Binding-site contacts:
Ligand atom O2 contacts residue GLY250 of chain 2.A at 3.2 Å.
Ligand atom O4 contacts residue THR109 of chain 2.A at 2.1 Å (h-bond).
Ligand atom C4 contacts residue THR109 of chain 2.A at 2.5 Å.
Ligand atom C5 contacts residue NCD1 of chain 2.I at 0.3 Å.
Ligand atom O4 contacts residue NCD1 of chain 2.I at 0.7 Å (h-bond).
Ligand atom C2 contacts residue PRO249 of chain 2.A at 3.5 Å (hydrophobic).
Ligand atom O4 contacts residue ZN1 of chain 2.C at 2.7 Å.
Ligand atom O4 contacts residue HIS137 of chain 2.A at 3.2 Å (h-bond).
Ligand atom O72 contacts residue HIS20 of chain 2.A at 3.5 Å (h-bond).
Ligand atom C4 contacts residue ZN1 of chain 2.C at 3.5 Å.
Ligand atom C6 contacts residue ALA235 of chain 2.A at 3.5 Å (hydrophobic).
Ligand atom O2 contacts residue VAL207 of chain 2.A at 3.5 Å.
Ligand atom O71 contacts residue PRO249 of chain 2.A at 2.9 Å (h-bond).
Ligand atom O71 contacts residue PHE110 of chain 2.A at 3.2 Å.
Ligand atom N1 contacts residue PRO249 of chain 2.A at 3.2 Å (h-bond).
Ligand atom O72 contacts residue NCD1 of chain 2.I at 0.6 Å (h-bond).
Ligand atom N1 contacts residue GLY250 of chain 2.A at 3.6 Å.
Ligand atom O71 contacts residue ARG22 of chain 2.A at 2.9 Å (salt-bridge).
Ligand atom C5 contacts residue ZN1 of chain 2.B at 3.6 Å.
Ligand atom N1 contacts residue NCD1 of chain 2.I at 0.7 Å (h-bond).
Ligand atom C7 contacts residue PHE110 of chain 2.A at 3.4 Å (hydrophobic).
Ligand atom O72 contacts residue ARG22 of chain 2.A at 2.9 Å (salt-bridge).
Ligand atom N3 contacts residue NCD1 of chain 2.I at 1.5 Å.
Ligand atom C7 contacts residue ARG22 of chain 2.A at 3.4 Å.
Ligand atom N3 contacts residue THR109 of chain 2.A at 2.7 Å (h-bond).
Ligand atom O2 contacts residue PRO249 of chain 2.A at 3.3 Å.
Ligand atom C4 contacts residue NCD1 of chain 2.I at 1.3 Å.
Ligand atom O71 contacts residue NCD1 of chain 2.I at 0.3 Å (h-bond).
Ligand atom C5 contacts residue THR109 of chain 2.A at 3.6 Å.
Ligand atom N3 contacts residue ARG208 of chain 2.A at 3.1 Å (salt-bridge).
Ligand atom O2 contacts residue ARG208 of chain 2.A at 2.9 Å (salt-bridge).
Ligand atom C2 contacts residue ARG208 of chain 2.A at 3.6 Å.
Ligand atom O2 contacts residue NCD1 of chain 2.I at 0.4 Å (h-bond).
Ligand atom O72 contacts residue ASN52 of chain 2.A at 2.9 Å (h-bond).
Ligand atom C6 contacts residue NCD1 of chain 2.I at 0.3 Å.
Ligand atom C2 contacts residue NCD1 of chain 2.I at 0.2 Å.
Ligand atom N1 contacts residue ALA235 of chain 2.A at 3.3 Å.
Ligand atom C7 contacts residue NCD1 of chain 2.I at 0.3 Å.
Ligand atom O71 contacts residue HIS237 of chain 2.A at 2.9 Å (h-bond).
Ligand atom O72 contacts residue PHE110 of chain 2.A at 3.1 Å.

This protein binds this small molecule.
Small molecule (SMILES): O=C1C[C@@H](C(=O)O)NC(=O)N1

Sequence of chain 2.A:
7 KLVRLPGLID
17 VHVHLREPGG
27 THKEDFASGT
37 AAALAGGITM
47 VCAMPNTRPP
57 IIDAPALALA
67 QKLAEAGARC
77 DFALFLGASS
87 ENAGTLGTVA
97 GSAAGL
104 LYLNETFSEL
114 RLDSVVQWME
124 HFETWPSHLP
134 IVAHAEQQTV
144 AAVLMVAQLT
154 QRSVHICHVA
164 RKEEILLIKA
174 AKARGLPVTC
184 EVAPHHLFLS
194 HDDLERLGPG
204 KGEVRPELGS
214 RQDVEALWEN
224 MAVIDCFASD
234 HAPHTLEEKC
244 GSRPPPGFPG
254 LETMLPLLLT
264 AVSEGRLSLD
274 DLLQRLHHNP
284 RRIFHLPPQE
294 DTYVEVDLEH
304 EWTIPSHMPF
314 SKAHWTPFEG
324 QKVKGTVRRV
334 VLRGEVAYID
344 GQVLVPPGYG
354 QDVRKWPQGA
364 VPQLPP